A protein and the small-molecule ligand that binds it are described below.
Small molecule (SMILES): CC(=O)N[C@H]1[C@H](O[C@H]2[C@H](O)[C@@H](NC(C)=O)CO[C@@H]2CO)O[C@H](CO)[C@@H](O)[C@@H]1O

Sequence of chain 1.A:
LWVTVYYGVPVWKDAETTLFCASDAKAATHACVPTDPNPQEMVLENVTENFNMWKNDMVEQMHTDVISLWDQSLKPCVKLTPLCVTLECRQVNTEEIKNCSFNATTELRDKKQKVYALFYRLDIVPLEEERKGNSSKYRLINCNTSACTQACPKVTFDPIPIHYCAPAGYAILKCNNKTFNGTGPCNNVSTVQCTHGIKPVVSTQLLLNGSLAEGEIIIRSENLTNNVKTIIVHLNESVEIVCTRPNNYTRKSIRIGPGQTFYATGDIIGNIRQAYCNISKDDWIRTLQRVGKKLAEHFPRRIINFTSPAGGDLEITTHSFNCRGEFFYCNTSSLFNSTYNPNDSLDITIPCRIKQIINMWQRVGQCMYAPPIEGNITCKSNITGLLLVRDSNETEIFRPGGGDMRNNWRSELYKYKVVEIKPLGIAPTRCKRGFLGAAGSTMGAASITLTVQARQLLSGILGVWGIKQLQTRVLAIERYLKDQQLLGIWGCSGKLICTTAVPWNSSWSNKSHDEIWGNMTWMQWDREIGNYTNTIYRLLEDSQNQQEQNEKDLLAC

Binding-site contacts:
Ligand atom C3 contacts residue ASP405 of chain 1.A at 3.9 Å.
Ligand atom N2 contacts residue ASN326 of chain 1.A at 2.8 Å (h-bond).
Ligand atom O7 contacts residue THR407 of chain 1.A at 3.2 Å (h-bond).
Ligand atom C8 contacts residue ILE406 of chain 1.A at 3.0 Å (hydrophobic).
Ligand atom C7 contacts residue TYR324 of chain 1.A at 4.2 Å (hydrophobic).
Ligand atom C8 contacts residue ASP405 of chain 1.A at 3.6 Å.
Ligand atom N2 contacts residue ASP405 of chain 1.A at 3.0 Å (salt-bridge).
Ligand atom C1 contacts residue TYR324 of chain 1.A at 4.3 Å (hydrophobic).
Ligand atom C7 contacts residue ASN326 of chain 1.A at 3.4 Å.
Ligand atom O5 contacts residue ASN326 of chain 1.A at 2.4 Å (h-bond).
Ligand atom C8 contacts residue CYS325 of chain 1.A at 4.1 Å (hydrophobic).
Ligand atom C8 contacts residue ILE327 of chain 1.A at 4.5 Å (hydrophobic).
Ligand atom C2 contacts residue ASN326 of chain 1.A at 2.5 Å.
Ligand atom C8 contacts residue ASN326 of chain 1.A at 3.4 Å.
Ligand atom O6 contacts residue TYR324 of chain 1.A at 4.5 Å.
Ligand atom C8 contacts residue THR407 of chain 1.A at 3.1 Å.
Ligand atom O7 contacts residue ASN326 of chain 1.A at 3.9 Å.
Ligand atom C2 contacts residue ASP405 of chain 1.A at 3.9 Å.
Ligand atom C2 contacts residue TYR324 of chain 1.A at 4.2 Å (hydrophobic).
Ligand atom O5 contacts residue TYR324 of chain 1.A at 3.8 Å.
Ligand atom C7 contacts residue ILE406 of chain 1.A at 4.4 Å (hydrophobic).
Ligand atom O3 contacts residue ASP405 of chain 1.A at 4.1 Å.
Ligand atom C4 contacts residue ASN326 of chain 1.A at 4.3 Å.
Ligand atom O7 contacts residue TYR324 of chain 1.A at 3.5 Å.
Ligand atom C1 contacts residue ASN326 of chain 1.A at 1.5 Å.
Ligand atom C5 contacts residue ASN326 of chain 1.A at 3.7 Å.
Ligand atom C7 contacts residue ASP405 of chain 1.A at 3.7 Å.
Ligand atom C7 contacts residue THR407 of chain 1.A at 3.4 Å.
Ligand atom C1 contacts residue ASP405 of chain 1.A at 4.3 Å.
Ligand atom C3 contacts residue ASN326 of chain 1.A at 3.8 Å.